Binding-site contacts:
Ligand atom O contacts residue ASN103 of chain 1.A at 4.0 Å.
Ligand atom CD contacts residue ASP101 of chain 1.A at 3.7 Å.
Ligand atom NH2 contacts residue ASP101 of chain 1.A at 3.0 Å (salt-bridge).
Ligand atom CB contacts residue TRP62 of chain 1.A at 3.7 Å (hydrophobic).
Ligand atom N contacts residue TRP62 of chain 1.A at 3.2 Å (h-bond).
Ligand atom CZ contacts residue LEU75 of chain 1.A at 4.1 Å (hydrophobic).
Ligand atom CD contacts residue TRP62 of chain 1.A at 3.7 Å (hydrophobic).
Ligand atom CG contacts residue TRP62 of chain 1.A at 3.7 Å (hydrophobic).
Ligand atom NH1 contacts residue TRP62 of chain 1.A at 3.1 Å.
Ligand atom NH2 contacts residue LEU75 of chain 1.A at 3.8 Å.
Ligand atom CZ contacts residue ASP101 of chain 1.A at 3.6 Å.
Ligand atom NH2 contacts residue TRP63 of chain 1.A at 4.3 Å.
Ligand atom CZ contacts residue TRP63 of chain 1.A at 4.4 Å (hydrophobic).
Ligand atom CG contacts residue ASP101 of chain 1.A at 4.3 Å.
Ligand atom NH1 contacts residue LEU75 of chain 1.A at 4.1 Å.
Ligand atom NE contacts residue TRP62 of chain 1.A at 4.5 Å.
Ligand atom NE contacts residue TRP63 of chain 1.A at 3.9 Å.
Ligand atom NE contacts residue ASP101 of chain 1.A at 2.8 Å (salt-bridge).
Ligand atom CA contacts residue TRP62 of chain 1.A at 4.0 Å (hydrophobic).
Ligand atom CD contacts residue TRP63 of chain 1.A at 4.2 Å (hydrophobic).
Ligand atom CZ contacts residue TRP62 of chain 1.A at 4.3 Å (hydrophobic).

A small-molecule ligand and the protein it binds are described below.
Small molecule (SMILES): NC(=[NH2+])NCCC[C@H](N)C(=O)O

Sequence of chain 1.A:
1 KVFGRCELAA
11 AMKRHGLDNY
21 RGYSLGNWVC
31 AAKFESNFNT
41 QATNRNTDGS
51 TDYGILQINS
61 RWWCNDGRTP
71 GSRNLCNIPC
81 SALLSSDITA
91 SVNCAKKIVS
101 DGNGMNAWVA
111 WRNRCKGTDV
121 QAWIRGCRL